This small molecule binds to this protein.
Small molecule (SMILES): OC[C@H]1O[C@@H](O[C@H]2[C@H](O)[C@@H](O)[C@H](O)O[C@@H]2CO)[C@H](O)[C@@H](O)[C@H]1O

Binding-site contacts:
Ligand atom C6 contacts residue TRP88 of chain 1.D at 3.8 Å (hydrophobic).
Ligand atom C4 contacts residue GLN56 of chain 1.D at 4.2 Å.
Ligand atom O4 contacts residue GLN56 of chain 1.D at 3.2 Å.
Ligand atom C1 contacts residue GLN56 of chain 1.D at 4.1 Å.
Ligand atom C6 contacts residue HIS57 of chain 1.D at 3.7 Å.
Ligand atom C2 contacts residue LYS91 of chain 1.D at 3.7 Å.
Ligand atom C4 contacts residue TRP88 of chain 1.D at 3.7 Å (hydrophobic).
Ligand atom O6 contacts residue GLN56 of chain 1.D at 3.0 Å (h-bond).
Ligand atom C3 contacts residue ASN90 of chain 1.D at 3.7 Å.
Ligand atom C3 contacts residue TRP88 of chain 1.D at 3.7 Å (hydrophobic).
Ligand atom O4 contacts residue GLN56 of chain 1.D at 3.8 Å.
Ligand atom C6 contacts residue GLN56 of chain 1.D at 3.8 Å.
Ligand atom C6 contacts residue GLN61 of chain 1.D at 3.8 Å.
Ligand atom O3 contacts residue TRP88 of chain 1.D at 3.6 Å.
Ligand atom C4 contacts residue LYS91 of chain 1.D at 3.9 Å.
Ligand atom O5 contacts residue GLN56 of chain 1.D at 3.5 Å.
Ligand atom O3 contacts residue ASN90 of chain 1.D at 2.7 Å (h-bond).
Ligand atom C3 contacts residue GLU51 of chain 1.D at 4.4 Å.
Ligand atom C3 contacts residue GLN56 of chain 1.D at 3.9 Å.
Ligand atom O2 contacts residue LYS91 of chain 1.D at 4.3 Å.
Ligand atom O4 contacts residue GLU51 of chain 1.D at 2.7 Å (salt-bridge).
Ligand atom O3 contacts residue LYS91 of chain 1.D at 2.9 Å (salt-bridge).
Ligand atom O6 contacts residue TRP88 of chain 1.D at 4.2 Å.
Ligand atom C5 contacts residue TRP88 of chain 1.D at 3.8 Å (hydrophobic).
Ligand atom O6 contacts residue GLN61 of chain 1.D at 3.0 Å (h-bond).
Ligand atom C3 contacts residue LYS91 of chain 1.D at 3.6 Å.
Ligand atom O6 contacts residue HIS57 of chain 1.D at 3.8 Å.
Ligand atom O4 contacts residue LYS91 of chain 1.D at 3.0 Å (salt-bridge).
Ligand atom O2 contacts residue ASN90 of chain 1.D at 3.2 Å (h-bond).
Ligand atom O3 contacts residue GLU51 of chain 1.D at 4.1 Å.
Ligand atom C2 contacts residue ASN90 of chain 1.D at 4.2 Å.
Ligand atom O3 contacts residue GLN56 of chain 1.D at 2.8 Å (h-bond).
Ligand atom C2 contacts residue GLN56 of chain 1.D at 4.5 Å.
Ligand atom C4 contacts residue GLU51 of chain 1.D at 3.5 Å.
Ligand atom C5 contacts residue GLN56 of chain 1.D at 4.1 Å.

Sequence of chain 1.D:
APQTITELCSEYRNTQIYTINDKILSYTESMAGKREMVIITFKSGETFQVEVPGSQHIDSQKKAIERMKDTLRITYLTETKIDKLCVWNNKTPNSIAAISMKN